Binding-site contacts:
Ligand atom C6 contacts residue THR26 of chain 1.A at 3.4 Å.
Ligand atom C12 contacts residue GLN241 of chain 1.A at 3.7 Å.
Ligand atom C5 contacts residue TYR186 of chain 1.A at 3.6 Å (hydrophobic).
Ligand atom C16 contacts residue IPA1 of chain 1.D at 3.9 Å.
Ligand atom C2 contacts residue FMN1 of chain 1.B at 3.9 Å.
Ligand atom C16 contacts residue SER132 of chain 1.A at 3.9 Å.
Ligand atom C5 contacts residue FMN1 of chain 1.B at 3.6 Å.
Ligand atom C19 contacts residue TYR351 of chain 1.A at 3.7 Å (hydrophobic).
Ligand atom C19 contacts residue FMN1 of chain 1.B at 3.6 Å.
Ligand atom C2 contacts residue HIS184 of chain 1.A at 3.4 Å.
Ligand atom C2 contacts residue TYR186 of chain 1.A at 4.1 Å (hydrophobic).
Ligand atom C2 contacts residue IPA1 of chain 1.E at 3.5 Å.
Ligand atom C1 contacts residue GLN241 of chain 1.A at 3.7 Å.
Ligand atom C11 contacts residue GLN241 of chain 1.A at 3.7 Å.
Ligand atom O20 contacts residue IPA1 of chain 1.D at 3.6 Å.
Ligand atom C7 contacts residue TYR68 of chain 1.A at 3.6 Å (hydrophobic).
Ligand atom C20 contacts residue ARG142 of chain 1.A at 3.6 Å.
Ligand atom C3 contacts residue TYR186 of chain 1.A at 3.6 Å (hydrophobic).
Ligand atom C1 contacts residue IPA1 of chain 1.E at 3.8 Å.
Ligand atom C15 contacts residue TYR68 of chain 1.A at 3.7 Å (hydrophobic).
Ligand atom C14 contacts residue TYR68 of chain 1.A at 3.8 Å (hydrophobic).
Ligand atom C3 contacts residue FMN1 of chain 1.B at 3.5 Å.
Ligand atom C1 contacts residue TYR186 of chain 1.A at 3.7 Å (hydrophobic).
Ligand atom C9 contacts residue GLN241 of chain 1.A at 4.0 Å.
Ligand atom C6 contacts residue FMN1 of chain 1.B at 3.7 Å.
Ligand atom C7 contacts residue THR26 of chain 1.A at 4.0 Å.
Ligand atom C3 contacts residue HIS184 of chain 1.A at 3.5 Å.
Ligand atom C8 contacts residue TYR351 of chain 1.A at 3.9 Å (hydrophobic).
Ligand atom C10 contacts residue TYR186 of chain 1.A at 4.1 Å (hydrophobic).
Ligand atom C21 contacts residue ARG142 of chain 1.A at 3.8 Å.
Ligand atom C18 contacts residue TYR351 of chain 1.A at 3.5 Å (hydrophobic).
Ligand atom O3 contacts residue HIS181 of chain 1.A at 3.0 Å (h-bond).
Ligand atom O20 contacts residue ARG142 of chain 1.A at 2.8 Å (salt-bridge).
Ligand atom O3 contacts residue HIS184 of chain 1.A at 2.9 Å (h-bond).
Ligand atom C4 contacts residue FMN1 of chain 1.B at 3.3 Å.
Ligand atom O3 contacts residue TYR186 of chain 1.A at 3.3 Å.
Ligand atom C4 contacts residue TYR186 of chain 1.A at 3.3 Å (hydrophobic).
Ligand atom O3 contacts residue FMN1 of chain 1.B at 3.0 Å.
Ligand atom C17 contacts residue ARG130 of chain 1.A at 3.9 Å.
Ligand atom C15 contacts residue SER132 of chain 1.A at 4.1 Å.

The small molecule below binds the protein below.
Small molecule (SMILES): CC(=O)[C@H]1CC[C@H]2[C@@H]3CCC4=CC(=O)CC[C@]4(C)[C@H]3CC[C@]12C

Sequence of chain 1.A:
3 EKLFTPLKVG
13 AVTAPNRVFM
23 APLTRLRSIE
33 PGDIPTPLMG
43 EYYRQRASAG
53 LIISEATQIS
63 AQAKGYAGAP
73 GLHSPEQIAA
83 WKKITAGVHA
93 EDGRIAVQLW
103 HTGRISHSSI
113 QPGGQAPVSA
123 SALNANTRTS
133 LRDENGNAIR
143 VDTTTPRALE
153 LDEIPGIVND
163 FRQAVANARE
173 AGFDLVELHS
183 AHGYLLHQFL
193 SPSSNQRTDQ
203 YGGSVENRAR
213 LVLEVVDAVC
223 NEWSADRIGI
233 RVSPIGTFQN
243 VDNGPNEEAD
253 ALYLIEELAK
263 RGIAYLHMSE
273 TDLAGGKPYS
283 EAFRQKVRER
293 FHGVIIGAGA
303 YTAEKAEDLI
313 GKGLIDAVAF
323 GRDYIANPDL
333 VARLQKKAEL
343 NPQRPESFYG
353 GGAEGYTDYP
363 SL